Sequence of chain 1.B:
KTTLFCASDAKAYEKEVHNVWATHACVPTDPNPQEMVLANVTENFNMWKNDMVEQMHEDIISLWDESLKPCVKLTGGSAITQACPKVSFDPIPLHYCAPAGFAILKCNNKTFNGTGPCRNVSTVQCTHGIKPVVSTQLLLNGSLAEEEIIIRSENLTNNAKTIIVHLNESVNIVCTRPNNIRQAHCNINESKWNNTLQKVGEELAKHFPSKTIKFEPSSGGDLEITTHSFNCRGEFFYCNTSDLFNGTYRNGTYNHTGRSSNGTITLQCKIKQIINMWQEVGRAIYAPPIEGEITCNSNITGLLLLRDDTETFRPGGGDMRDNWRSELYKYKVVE

Binding-site contacts:
Ligand atom C2 contacts residue ASN254 of chain 1.B at 3.4 Å.
Ligand atom C8 contacts residue PRO225 of chain 1.B at 3.6 Å (hydrophobic).
Ligand atom C8 contacts residue SER250 of chain 1.B at 4.0 Å.
Ligand atom O5 contacts residue THR265 of chain 1.B at 4.1 Å.
Ligand atom C1 contacts residue ASN254 of chain 1.B at 3.0 Å.
Ligand atom N2 contacts residue ASN254 of chain 1.B at 3.0 Å (h-bond).
Ligand atom O5 contacts residue ASP251 of chain 1.B at 3.7 Å.
Ligand atom O6 contacts residue ARG267 of chain 1.B at 4.0 Å.
Ligand atom C7 contacts residue ASN254 of chain 1.B at 3.1 Å.
Ligand atom C1 contacts residue ASP251 of chain 1.B at 4.4 Å.
Ligand atom C8 contacts residue ASN254 of chain 1.B at 3.6 Å.
Ligand atom C7 contacts residue PRO225 of chain 1.B at 4.3 Å (hydrophobic).
Ligand atom C1 contacts residue THR265 of chain 1.B at 3.9 Å.
Ligand atom O7 contacts residue ASN254 of chain 1.B at 3.6 Å.
Ligand atom O5 contacts residue ASN254 of chain 1.B at 4.1 Å.
Ligand atom O7 contacts residue PRO225 of chain 1.B at 3.9 Å.

The protein below binds the small molecule below.
Small molecule (SMILES): CC(=O)N[C@@H]1[C@@H](O)[C@H](O)[C@@H](CO)O[C@H]1O